Binding-site contacts:
Ligand atom C6 contacts residue TRP247 of chain 1.A at 4.2 Å (hydrophobic).
Ligand atom O5 contacts residue TRP247 of chain 1.A at 2.2 Å.
Ligand atom O2 contacts residue ASP246 of chain 1.A at 3.3 Å.
Ligand atom O5 contacts residue ARG264 of chain 1.A at 3.8 Å.
Ligand atom O2 contacts residue SER245 of chain 1.A at 4.5 Å.
Ligand atom C5 contacts residue TRP247 of chain 1.A at 3.6 Å (hydrophobic).
Ligand atom C5 contacts residue ARG264 of chain 1.A at 4.4 Å.
Ligand atom C6 contacts residue ARG264 of chain 1.A at 4.0 Å.
Ligand atom O6 contacts residue ARG264 of chain 1.A at 4.0 Å.
Ligand atom C1 contacts residue TRP247 of chain 1.A at 1.4 Å (hydrophobic).
Ligand atom O4 contacts residue TRP247 of chain 1.A at 4.3 Å.
Ligand atom C4 contacts residue TRP247 of chain 1.A at 4.2 Å (hydrophobic).
Ligand atom O2 contacts residue TRP247 of chain 1.A at 3.1 Å.
Ligand atom C3 contacts residue TRP247 of chain 1.A at 3.8 Å (hydrophobic).
Ligand atom C2 contacts residue TRP247 of chain 1.A at 2.5 Å (hydrophobic).

This small molecule binds to this protein.
Small molecule (SMILES): OC[C@H]1O[C@H](O)[C@@H](O)[C@@H](O)[C@@H]1O

Sequence of chain 1.A:
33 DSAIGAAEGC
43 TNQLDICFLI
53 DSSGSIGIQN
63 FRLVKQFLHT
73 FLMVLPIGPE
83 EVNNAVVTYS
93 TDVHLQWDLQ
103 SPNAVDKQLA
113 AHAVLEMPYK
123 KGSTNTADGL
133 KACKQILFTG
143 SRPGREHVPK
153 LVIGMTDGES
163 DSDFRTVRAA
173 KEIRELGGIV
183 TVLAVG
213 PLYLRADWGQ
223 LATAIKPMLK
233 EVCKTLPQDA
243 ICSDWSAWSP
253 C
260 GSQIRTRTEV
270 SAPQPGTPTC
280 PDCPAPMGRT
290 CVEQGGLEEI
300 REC